Sequence of chain 1.C:
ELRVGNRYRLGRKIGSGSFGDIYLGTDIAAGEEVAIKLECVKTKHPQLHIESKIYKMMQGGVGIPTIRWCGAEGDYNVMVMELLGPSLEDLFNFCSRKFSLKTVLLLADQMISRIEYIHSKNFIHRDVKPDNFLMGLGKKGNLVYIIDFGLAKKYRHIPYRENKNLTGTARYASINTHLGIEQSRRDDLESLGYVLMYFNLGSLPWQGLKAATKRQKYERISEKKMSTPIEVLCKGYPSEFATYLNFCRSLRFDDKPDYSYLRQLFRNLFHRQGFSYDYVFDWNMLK

This protein binds this small molecule.
Small molecule (SMILES): CC(C)[C@H](NC(=O)[C@H](COP(=O)(O)O)NC(=O)[C@@H](NC(=O)[C@@H](NC(=O)[C@H](COP(=O)(O)O)NC(=O)[C@H](C)NC(=O)[C@H](CO)NC(=O)[C@@H](N)COP(=O)(O)O)[C@@H](C)O)C(C)C)C(=O)NCC=O

Binding-site contacts:
Ligand atom N contacts residue THR178 of chain 1.C at 3.7 Å.
Ligand atom O contacts residue LEU154 of chain 1.C at 3.4 Å.
Ligand atom O1P contacts residue GLN216 of chain 1.C at 3.4 Å.
Ligand atom CB contacts residue ASP130 of chain 1.C at 3.5 Å.
Ligand atom CG2 contacts residue TYR227 of chain 1.C at 3.6 Å (hydrophobic).
Ligand atom C contacts residue GLY177 of chain 1.C at 3.5 Å.
Ligand atom CA contacts residue THR176 of chain 1.C at 3.5 Å.
Ligand atom O3P contacts residue ASP151 of chain 1.C at 2.8 Å (salt-bridge).
Ligand atom O contacts residue GLY177 of chain 1.C at 2.6 Å (h-bond).
Ligand atom O contacts residue THR178 of chain 1.C at 3.4 Å.
Ligand atom CB contacts residue THR178 of chain 1.C at 3.6 Å.
Ligand atom O2P contacts residue ARG180 of chain 1.C at 2.9 Å (salt-bridge).
Ligand atom P contacts residue LYS226 of chain 1.C at 3.7 Å.
Ligand atom CA contacts residue THR178 of chain 1.C at 3.6 Å.
Ligand atom O1P contacts residue GLY217 of chain 1.C at 3.5 Å.
Ligand atom CA contacts residue GLY177 of chain 1.C at 3.2 Å.
Ligand atom O1P contacts residue LYS226 of chain 1.C at 2.8 Å (salt-bridge).
Ligand atom P contacts residue ASP130 of chain 1.C at 3.4 Å.
Ligand atom O1P contacts residue ASP130 of chain 1.C at 2.6 Å (salt-bridge).
Ligand atom O3P contacts residue SER21 of chain 1.C at 3.0 Å (h-bond).
Ligand atom O contacts residue ALA179 of chain 1.C at 3.7 Å.
Ligand atom O contacts residue THR178 of chain 1.C at 3.4 Å.
Ligand atom C contacts residue THR178 of chain 1.C at 3.7 Å.
Ligand atom CB contacts residue LYS226 of chain 1.C at 3.7 Å.
Ligand atom O contacts residue LYS132 of chain 1.C at 2.8 Å (salt-bridge).
Ligand atom O contacts residue THR176 of chain 1.C at 3.1 Å.
Ligand atom O2P contacts residue LYS226 of chain 1.C at 3.4 Å (salt-bridge).
Ligand atom O contacts residue ARG180 of chain 1.C at 3.0 Å (salt-bridge).
Ligand atom CG2 contacts residue ARG180 of chain 1.C at 3.0 Å.
Ligand atom O3P contacts residue GLY217 of chain 1.C at 3.0 Å (h-bond).
Ligand atom CA contacts residue THR178 of chain 1.C at 3.5 Å.
Ligand atom O1P contacts residue ARG180 of chain 1.C at 2.9 Å (salt-bridge).
Ligand atom CG2 contacts residue GLY177 of chain 1.C at 3.6 Å.
Ligand atom O3P contacts residue ASP130 of chain 1.C at 3.4 Å (salt-bridge).
Ligand atom O1P contacts residue LYS132 of chain 1.C at 2.6 Å (salt-bridge).
Ligand atom CG2 contacts residue LEU175 of chain 1.C at 3.5 Å (hydrophobic).
Ligand atom O contacts residue TYR227 of chain 1.C at 3.6 Å.
Ligand atom O3P contacts residue GLN216 of chain 1.C at 3.7 Å.
Ligand atom N contacts residue GLY177 of chain 1.C at 2.8 Å (h-bond).
Ligand atom CG1 contacts residue TYR227 of chain 1.C at 3.3 Å (hydrophobic).